Sequence of chain 2.A:
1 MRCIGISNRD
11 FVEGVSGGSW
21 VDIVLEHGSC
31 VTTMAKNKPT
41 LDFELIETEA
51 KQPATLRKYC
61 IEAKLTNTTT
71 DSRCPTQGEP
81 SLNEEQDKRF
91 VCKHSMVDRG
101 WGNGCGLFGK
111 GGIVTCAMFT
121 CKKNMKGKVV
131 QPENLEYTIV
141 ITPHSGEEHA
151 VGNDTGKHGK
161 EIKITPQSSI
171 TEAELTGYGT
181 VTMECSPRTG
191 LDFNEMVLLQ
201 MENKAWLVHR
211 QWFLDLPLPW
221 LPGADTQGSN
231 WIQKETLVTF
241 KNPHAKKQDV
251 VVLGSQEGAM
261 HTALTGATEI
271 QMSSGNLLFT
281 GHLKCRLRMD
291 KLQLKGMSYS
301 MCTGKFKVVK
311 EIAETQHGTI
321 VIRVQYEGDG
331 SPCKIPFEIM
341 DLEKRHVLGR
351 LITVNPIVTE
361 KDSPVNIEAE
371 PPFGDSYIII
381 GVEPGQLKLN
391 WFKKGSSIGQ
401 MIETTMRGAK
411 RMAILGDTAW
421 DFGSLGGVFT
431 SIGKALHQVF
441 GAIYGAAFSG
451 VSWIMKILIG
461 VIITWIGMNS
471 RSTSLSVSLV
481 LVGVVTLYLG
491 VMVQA

Binding-site contacts:
Ligand atom C5 contacts residue ASN67 of chain 2.A at 3.7 Å.
Ligand atom C4 contacts residue ASN67 of chain 2.A at 4.2 Å.
Ligand atom C3 contacts residue ASN67 of chain 2.A at 3.8 Å.
Ligand atom C8 contacts residue MET118 of chain 2.A at 4.3 Å (hydrophobic).
Ligand atom C2 contacts residue ASN67 of chain 2.A at 2.5 Å.
Ligand atom C8 contacts residue PHE90 of chain 2.A at 3.9 Å (hydrophobic).
Ligand atom N2 contacts residue ASN67 of chain 2.A at 2.9 Å (h-bond).
Ligand atom C1 contacts residue ASN67 of chain 2.A at 1.4 Å.
Ligand atom O5 contacts residue ASN67 of chain 2.A at 2.4 Å (h-bond).
Ligand atom C7 contacts residue ASN67 of chain 2.A at 3.7 Å.
Ligand atom C8 contacts residue ASN67 of chain 2.A at 4.2 Å.
Ligand atom O7 contacts residue ASN67 of chain 2.A at 4.1 Å.

A small-molecule ligand and the protein it binds are described below.
Small molecule (SMILES): CC(=O)N[C@@H]1[C@@H](O)[C@H](O)[C@@H](CO)O[C@H]1O